Sequence of chain 1.B:
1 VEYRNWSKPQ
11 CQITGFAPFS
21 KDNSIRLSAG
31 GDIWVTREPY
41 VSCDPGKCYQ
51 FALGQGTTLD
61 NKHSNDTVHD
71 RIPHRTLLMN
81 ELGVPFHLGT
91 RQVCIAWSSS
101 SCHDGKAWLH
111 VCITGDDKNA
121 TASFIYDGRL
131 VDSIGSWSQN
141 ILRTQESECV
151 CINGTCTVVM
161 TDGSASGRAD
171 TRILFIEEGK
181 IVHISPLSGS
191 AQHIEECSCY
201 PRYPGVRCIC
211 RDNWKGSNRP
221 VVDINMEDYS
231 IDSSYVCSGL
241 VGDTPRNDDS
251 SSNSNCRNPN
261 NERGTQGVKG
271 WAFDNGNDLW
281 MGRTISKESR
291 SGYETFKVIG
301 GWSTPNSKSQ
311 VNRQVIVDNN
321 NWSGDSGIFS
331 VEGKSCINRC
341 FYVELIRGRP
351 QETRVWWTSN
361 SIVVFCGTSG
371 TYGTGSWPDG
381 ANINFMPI

A protein and the small-molecule ligand that binds it are described below.
Small molecule (SMILES): CC(=O)N[C@H]1[C@H](O[C@H]2[C@H](O)[C@@H](NC(C)=O)CO[C@@H]2CO)O[C@H](CO)[C@@H](O[C@@H]2O[C@H](CO)[C@@H](O)[C@H](O[C@H]3O[C@H](CO)[C@@H](O)[C@H](O)[C@@H]3O)[C@@H]2O)[C@@H]1O

Binding-site contacts:
Ligand atom C7 contacts residue ASN65 of chain 1.B at 3.5 Å.
Ligand atom C3 contacts residue TRP356 of chain 1.B at 3.9 Å (hydrophobic).
Ligand atom C2 contacts residue ASN65 of chain 1.B at 2.4 Å.
Ligand atom O5 contacts residue ASN65 of chain 1.B at 2.4 Å (h-bond).
Ligand atom C1 contacts residue ASN65 of chain 1.B at 1.4 Å.
Ligand atom C3 contacts residue ASN65 of chain 1.B at 3.7 Å.
Ligand atom C4 contacts residue ASN65 of chain 1.B at 4.2 Å.
Ligand atom C7 contacts residue TRP356 of chain 1.B at 4.1 Å (hydrophobic).
Ligand atom N2 contacts residue ASN65 of chain 1.B at 2.8 Å (h-bond).
Ligand atom O3 contacts residue TRP356 of chain 1.B at 4.4 Å.
Ligand atom O7 contacts residue ASN65 of chain 1.B at 3.9 Å.
Ligand atom C2 contacts residue TRP356 of chain 1.B at 4.1 Å (hydrophobic).
Ligand atom O7 contacts residue TRP356 of chain 1.B at 3.9 Å.
Ligand atom C8 contacts residue ILE388 of chain 1.B at 3.6 Å (hydrophobic).
Ligand atom N2 contacts residue TRP356 of chain 1.B at 3.6 Å.
Ligand atom C8 contacts residue TRP356 of chain 1.B at 3.5 Å (hydrophobic).
Ligand atom C5 contacts residue TRP356 of chain 1.B at 4.0 Å (hydrophobic).
Ligand atom C5 contacts residue ASN65 of chain 1.B at 3.6 Å.
Ligand atom O4 contacts residue TRP356 of chain 1.B at 4.1 Å.
Ligand atom C1 contacts residue TRP356 of chain 1.B at 3.7 Å (hydrophobic).
Ligand atom C4 contacts residue TRP356 of chain 1.B at 4.4 Å (hydrophobic).
Ligand atom O5 contacts residue TRP356 of chain 1.B at 4.4 Å.